Binding-site contacts:
Ligand atom C7 contacts residue GLY162 of chain 1.D at 4.1 Å.
Ligand atom S contacts residue GLY140 of chain 1.D at 3.9 Å.
Ligand atom O1S contacts residue ASP143 of chain 1.D at 4.0 Å.
Ligand atom O1S contacts residue SER144 of chain 1.D at 3.7 Å.
Ligand atom C6 contacts residue MET139 of chain 1.D at 3.2 Å (hydrophobic).
Ligand atom C7 contacts residue ARG141 of chain 1.D at 3.9 Å.
Ligand atom O1S contacts residue ARG141 of chain 1.D at 4.3 Å.
Ligand atom C6 contacts residue VAL164 of chain 1.D at 4.0 Å (hydrophobic).
Ligand atom O2S contacts residue ASP143 of chain 1.D at 4.3 Å.
Ligand atom C4 contacts residue GLY162 of chain 1.D at 4.3 Å.
Ligand atom F contacts residue GLY142 of chain 1.D at 3.0 Å.
Ligand atom O1S contacts residue MET139 of chain 1.D at 3.1 Å.
Ligand atom S contacts residue MET159 of chain 1.D at 4.3 Å.
Ligand atom F contacts residue GLY140 of chain 1.D at 3.4 Å.
Ligand atom O2S contacts residue SER160 of chain 1.D at 3.7 Å.
Ligand atom O2S contacts residue HIS36 of chain 1.D at 4.1 Å.
Ligand atom O1S contacts residue GLY140 of chain 1.D at 3.2 Å (h-bond).
Ligand atom S contacts residue MET139 of chain 1.D at 4.2 Å.
Ligand atom O2S contacts residue GLY161 of chain 1.D at 4.1 Å.
Ligand atom C5 contacts residue MET139 of chain 1.D at 4.0 Å (hydrophobic).
Ligand atom C5 contacts residue VAL164 of chain 1.D at 3.7 Å (hydrophobic).
Ligand atom C7 contacts residue VAL164 of chain 1.D at 4.2 Å (hydrophobic).
Ligand atom O1S contacts residue MET159 of chain 1.D at 3.7 Å.
Ligand atom C6 contacts residue GLY162 of chain 1.D at 4.0 Å.
Ligand atom C4 contacts residue ARG141 of chain 1.D at 4.2 Å.
Ligand atom C1 contacts residue MET139 of chain 1.D at 4.1 Å (hydrophobic).
Ligand atom C3 contacts residue ARG141 of chain 1.D at 3.9 Å.
Ligand atom S contacts residue SER144 of chain 1.D at 2.7 Å (h-bond).
Ligand atom O2S contacts residue MET159 of chain 1.D at 3.6 Å.
Ligand atom C5 contacts residue GLY162 of chain 1.D at 3.5 Å.
Ligand atom C5 contacts residue GLY161 of chain 1.D at 4.0 Å.
Ligand atom C6 contacts residue GLY161 of chain 1.D at 3.8 Å.
Ligand atom N8 contacts residue TYR124 of chain 1.D at 3.8 Å.
Ligand atom C2 contacts residue SER144 of chain 1.D at 3.5 Å.
Ligand atom C1 contacts residue SER144 of chain 1.D at 3.5 Å.
Ligand atom F contacts residue ARG141 of chain 1.D at 3.5 Å.
Ligand atom F contacts residue SER144 of chain 1.D at 2.5 Å.
Ligand atom C1 contacts residue GLY161 of chain 1.D at 4.3 Å.
Ligand atom F contacts residue ASP143 of chain 1.D at 3.4 Å.
Ligand atom O2S contacts residue SER144 of chain 1.D at 2.1 Å (h-bond).

Sequence of chain 1.D:
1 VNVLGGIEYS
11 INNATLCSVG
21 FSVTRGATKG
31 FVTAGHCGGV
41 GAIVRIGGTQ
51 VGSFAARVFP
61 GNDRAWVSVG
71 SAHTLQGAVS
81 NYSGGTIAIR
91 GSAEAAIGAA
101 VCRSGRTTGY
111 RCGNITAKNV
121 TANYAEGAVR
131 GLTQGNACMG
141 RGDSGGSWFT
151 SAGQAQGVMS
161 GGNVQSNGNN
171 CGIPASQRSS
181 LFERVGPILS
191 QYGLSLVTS

This protein binds this small molecule.
Small molecule (SMILES): NCCc1ccc(S(=O)(=O)F)cc1